This protein binds this small molecule.
Small molecule (SMILES): Nc1ncnc2c1ncn2[C@H]1C[C@H](O)[C@@H](COP(=O)(O)O)O1

Sequence of chain 26.A:
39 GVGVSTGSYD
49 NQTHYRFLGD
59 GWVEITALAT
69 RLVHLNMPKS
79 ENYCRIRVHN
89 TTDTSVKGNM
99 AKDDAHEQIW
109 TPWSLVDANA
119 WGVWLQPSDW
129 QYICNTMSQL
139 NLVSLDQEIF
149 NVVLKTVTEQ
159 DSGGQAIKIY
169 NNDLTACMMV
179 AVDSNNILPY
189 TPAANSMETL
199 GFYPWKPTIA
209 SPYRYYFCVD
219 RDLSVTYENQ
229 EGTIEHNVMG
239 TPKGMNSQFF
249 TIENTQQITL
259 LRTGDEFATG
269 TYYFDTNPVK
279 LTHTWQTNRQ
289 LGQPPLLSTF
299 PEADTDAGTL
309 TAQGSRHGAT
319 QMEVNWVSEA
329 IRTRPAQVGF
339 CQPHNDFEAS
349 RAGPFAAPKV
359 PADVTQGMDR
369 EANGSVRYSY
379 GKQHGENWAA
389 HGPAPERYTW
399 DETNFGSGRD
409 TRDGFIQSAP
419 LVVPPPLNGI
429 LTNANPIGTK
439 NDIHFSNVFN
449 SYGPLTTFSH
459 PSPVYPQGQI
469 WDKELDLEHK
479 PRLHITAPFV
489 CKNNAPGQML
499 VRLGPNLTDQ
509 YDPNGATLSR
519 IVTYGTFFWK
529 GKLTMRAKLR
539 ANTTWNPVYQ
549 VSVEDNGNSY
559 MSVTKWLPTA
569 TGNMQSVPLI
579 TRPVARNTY

Binding-site contacts:
Ligand atom O5' contacts residue ASP273 of chain 26.A at 4.1 Å.
Ligand atom OP1 contacts residue TYR271 of chain 26.A at 3.1 Å (h-bond).
Ligand atom P contacts residue ASN491 of chain 26.A at 3.0 Å.
Ligand atom C5' contacts residue ASN491 of chain 26.A at 4.0 Å.
Ligand atom OP2 contacts residue ASN491 of chain 26.A at 1.7 Å (h-bond).
Ligand atom P contacts residue TYR271 of chain 26.A at 4.5 Å.
Ligand atom O5' contacts residue ASN491 of chain 26.A at 3.5 Å (h-bond).
Ligand atom OP1 contacts residue PHE272 of chain 26.A at 3.4 Å.
Ligand atom OP2 contacts residue ASP273 of chain 26.A at 2.4 Å.
Ligand atom OP1 contacts residue ASN491 of chain 26.A at 3.6 Å.
Ligand atom P contacts residue ASP273 of chain 26.A at 2.8 Å.
Ligand atom P contacts residue PHE272 of chain 26.A at 4.3 Å.
Ligand atom C5' contacts residue ASP273 of chain 26.A at 3.8 Å.
Ligand atom OP1 contacts residue ASP273 of chain 26.A at 3.3 Å.